Binding-site contacts:
Ligand atom O2 contacts residue ASN14 of chain 1.B at 3.8 Å.
Ligand atom O1 contacts residue TYR12 of chain 1.B at 3.9 Å.
Ligand atom C10 contacts residue DG1 of chain 1.D at 3.1 Å.
Ligand atom C2 contacts residue TYR12 of chain 1.B at 3.5 Å (hydrophobic).
Ligand atom C6 contacts residue PRO13 of chain 1.B at 3.9 Å (hydrophobic).
Ligand atom N1 contacts residue TYR12 of chain 1.B at 3.5 Å (h-bond).
Ligand atom C14 contacts residue DG1 of chain 1.D at 4.2 Å.
Ligand atom N2 contacts residue DG1 of chain 1.D at 3.2 Å (h-bond).
Ligand atom N1 contacts residue DG1 of chain 1.D at 3.8 Å.
Ligand atom C4 contacts residue TYR12 of chain 1.B at 4.0 Å (hydrophobic).
Ligand atom C11 contacts residue DG1 of chain 1.D at 3.6 Å.
Ligand atom C12 contacts residue TYR12 of chain 1.B at 4.2 Å (hydrophobic).
Ligand atom O4 contacts residue DG1 of chain 1.D at 1.5 Å.
Ligand atom C8 contacts residue THR15 of chain 1.B at 4.0 Å.
Ligand atom O2 contacts residue THR15 of chain 1.B at 3.1 Å (h-bond).
Ligand atom C3 contacts residue TYR12 of chain 1.B at 3.5 Å (hydrophobic).
Ligand atom C13 contacts residue DG1 of chain 1.D at 3.4 Å.
Ligand atom O3 contacts residue PRO13 of chain 1.B at 3.4 Å (h-bond).
Ligand atom C7 contacts residue PRO13 of chain 1.B at 3.2 Å (hydrophobic).
Ligand atom C1 contacts residue TYR12 of chain 1.B at 3.9 Å (hydrophobic).
Ligand atom C2 contacts residue MAN1 of chain 1.J at 3.7 Å.
Ligand atom O3 contacts residue THR15 of chain 1.B at 3.5 Å.
Ligand atom C7 contacts residue THR15 of chain 1.B at 4.1 Å.
Ligand atom C9 contacts residue TYR100 of chain 1.B at 3.8 Å (hydrophobic).
Ligand atom C5 contacts residue PRO13 of chain 1.B at 3.9 Å (hydrophobic).
Ligand atom C13 contacts residue TYR12 of chain 1.B at 3.8 Å (hydrophobic).
Ligand atom C12 contacts residue DG1 of chain 1.D at 4.1 Å.
Ligand atom O2 contacts residue PRO13 of chain 1.B at 3.4 Å (h-bond).
Ligand atom C5 contacts residue DG1 of chain 1.D at 4.1 Å.
Ligand atom C6 contacts residue DG1 of chain 1.D at 3.6 Å.
Ligand atom C8 contacts residue PRO13 of chain 1.B at 3.2 Å (hydrophobic).
Ligand atom C1 contacts residue MAN1 of chain 1.J at 2.4 Å.
Ligand atom C14 contacts residue TYR12 of chain 1.B at 3.6 Å (hydrophobic).
Ligand atom C9 contacts residue DG1 of chain 1.D at 2.3 Å.
Ligand atom O2 contacts residue ASP16 of chain 1.B at 3.9 Å.
Ligand atom C5 contacts residue TYR12 of chain 1.B at 3.9 Å (hydrophobic).
Ligand atom O6 contacts residue MAN1 of chain 1.J at 1.4 Å.
Ligand atom C12 contacts residue TYR100 of chain 1.B at 4.1 Å (hydrophobic).
Ligand atom C1 contacts residue LEU99 of chain 1.B at 3.9 Å (hydrophobic).
Ligand atom O1 contacts residue MAN1 of chain 1.J at 4.0 Å.

This protein binds this small molecule.
Small molecule (SMILES): O=c1c(NCCCCCCO)c(NCCOCCO)c1=O

Sequence of chain 1.B:
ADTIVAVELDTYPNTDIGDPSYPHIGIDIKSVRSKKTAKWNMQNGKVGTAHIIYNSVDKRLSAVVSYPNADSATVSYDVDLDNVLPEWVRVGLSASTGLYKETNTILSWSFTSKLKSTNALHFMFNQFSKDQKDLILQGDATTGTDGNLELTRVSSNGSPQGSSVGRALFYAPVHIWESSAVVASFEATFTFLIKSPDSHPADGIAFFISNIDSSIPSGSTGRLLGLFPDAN